Binding-site contacts:
Ligand atom O7 contacts residue ASN646 of chain 1.D at 2.8 Å (h-bond).
Ligand atom N2 contacts residue ASN646 of chain 1.D at 2.8 Å (h-bond).
Ligand atom O5 contacts residue ASN645 of chain 1.D at 2.9 Å (h-bond).
Ligand atom C5 contacts residue ASN645 of chain 1.D at 4.0 Å.
Ligand atom C5 contacts residue ASN646 of chain 1.D at 3.6 Å.
Ligand atom C8 contacts residue ASN646 of chain 1.D at 4.2 Å.
Ligand atom N2 contacts residue THR648 of chain 1.D at 4.3 Å.
Ligand atom C1 contacts residue THR648 of chain 1.D at 3.5 Å.
Ligand atom O5 contacts residue ASN646 of chain 1.D at 2.4 Å (h-bond).
Ligand atom C3 contacts residue ASN646 of chain 1.D at 3.8 Å.
Ligand atom O5 contacts residue THR648 of chain 1.D at 4.2 Å.
Ligand atom C1 contacts residue ASN646 of chain 1.D at 1.4 Å.
Ligand atom C8 contacts residue ARG673 of chain 1.D at 3.7 Å.
Ligand atom C1 contacts residue ASN645 of chain 1.D at 3.7 Å.
Ligand atom O6 contacts residue ASN645 of chain 1.D at 4.3 Å.
Ligand atom C6 contacts residue ASN645 of chain 1.D at 3.9 Å.
Ligand atom C7 contacts residue THR648 of chain 1.D at 4.4 Å.
Ligand atom C8 contacts residue THR648 of chain 1.D at 4.3 Å.
Ligand atom C6 contacts residue HIS643 of chain 1.D at 3.9 Å.
Ligand atom C5 contacts residue HIS643 of chain 1.D at 4.1 Å.
Ligand atom C4 contacts residue ASN646 of chain 1.D at 4.2 Å.
Ligand atom C2 contacts residue ASN646 of chain 1.D at 2.4 Å.
Ligand atom C7 contacts residue ASN646 of chain 1.D at 3.0 Å.
Ligand atom O5 contacts residue HIS643 of chain 1.D at 4.4 Å.

Sequence of chain 1.D:
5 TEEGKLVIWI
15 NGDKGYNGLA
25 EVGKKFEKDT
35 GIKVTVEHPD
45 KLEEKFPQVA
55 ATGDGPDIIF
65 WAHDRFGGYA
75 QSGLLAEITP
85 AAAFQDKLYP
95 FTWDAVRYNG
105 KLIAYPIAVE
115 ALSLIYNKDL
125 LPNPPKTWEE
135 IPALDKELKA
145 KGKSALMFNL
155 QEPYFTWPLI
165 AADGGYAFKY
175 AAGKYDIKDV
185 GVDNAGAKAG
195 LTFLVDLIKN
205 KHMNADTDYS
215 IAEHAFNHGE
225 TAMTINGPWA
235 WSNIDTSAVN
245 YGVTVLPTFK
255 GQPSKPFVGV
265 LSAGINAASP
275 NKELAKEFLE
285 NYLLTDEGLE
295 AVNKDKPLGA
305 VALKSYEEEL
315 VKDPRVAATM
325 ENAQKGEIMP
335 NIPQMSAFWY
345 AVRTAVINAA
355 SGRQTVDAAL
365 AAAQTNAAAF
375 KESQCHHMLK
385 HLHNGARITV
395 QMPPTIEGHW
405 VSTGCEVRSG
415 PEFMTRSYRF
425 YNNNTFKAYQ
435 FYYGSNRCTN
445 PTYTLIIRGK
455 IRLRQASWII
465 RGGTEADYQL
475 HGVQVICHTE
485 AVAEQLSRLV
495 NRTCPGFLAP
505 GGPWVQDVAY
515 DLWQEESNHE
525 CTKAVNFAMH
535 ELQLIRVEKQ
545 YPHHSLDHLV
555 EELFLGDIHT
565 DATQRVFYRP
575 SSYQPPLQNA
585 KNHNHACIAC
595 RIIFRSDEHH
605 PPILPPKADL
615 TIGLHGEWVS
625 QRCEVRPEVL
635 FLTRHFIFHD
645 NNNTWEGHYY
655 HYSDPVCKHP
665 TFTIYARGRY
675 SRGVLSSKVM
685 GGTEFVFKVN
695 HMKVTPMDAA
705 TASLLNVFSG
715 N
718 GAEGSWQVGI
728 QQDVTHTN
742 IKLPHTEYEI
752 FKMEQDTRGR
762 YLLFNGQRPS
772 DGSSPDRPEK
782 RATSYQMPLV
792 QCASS

The small molecule below binds the protein below.
Small molecule (SMILES): CC(=O)N[C@@H]1[C@@H](O)[C@H](O)[C@@H](CO)O[C@H]1O